Sequence of chain 1.D:
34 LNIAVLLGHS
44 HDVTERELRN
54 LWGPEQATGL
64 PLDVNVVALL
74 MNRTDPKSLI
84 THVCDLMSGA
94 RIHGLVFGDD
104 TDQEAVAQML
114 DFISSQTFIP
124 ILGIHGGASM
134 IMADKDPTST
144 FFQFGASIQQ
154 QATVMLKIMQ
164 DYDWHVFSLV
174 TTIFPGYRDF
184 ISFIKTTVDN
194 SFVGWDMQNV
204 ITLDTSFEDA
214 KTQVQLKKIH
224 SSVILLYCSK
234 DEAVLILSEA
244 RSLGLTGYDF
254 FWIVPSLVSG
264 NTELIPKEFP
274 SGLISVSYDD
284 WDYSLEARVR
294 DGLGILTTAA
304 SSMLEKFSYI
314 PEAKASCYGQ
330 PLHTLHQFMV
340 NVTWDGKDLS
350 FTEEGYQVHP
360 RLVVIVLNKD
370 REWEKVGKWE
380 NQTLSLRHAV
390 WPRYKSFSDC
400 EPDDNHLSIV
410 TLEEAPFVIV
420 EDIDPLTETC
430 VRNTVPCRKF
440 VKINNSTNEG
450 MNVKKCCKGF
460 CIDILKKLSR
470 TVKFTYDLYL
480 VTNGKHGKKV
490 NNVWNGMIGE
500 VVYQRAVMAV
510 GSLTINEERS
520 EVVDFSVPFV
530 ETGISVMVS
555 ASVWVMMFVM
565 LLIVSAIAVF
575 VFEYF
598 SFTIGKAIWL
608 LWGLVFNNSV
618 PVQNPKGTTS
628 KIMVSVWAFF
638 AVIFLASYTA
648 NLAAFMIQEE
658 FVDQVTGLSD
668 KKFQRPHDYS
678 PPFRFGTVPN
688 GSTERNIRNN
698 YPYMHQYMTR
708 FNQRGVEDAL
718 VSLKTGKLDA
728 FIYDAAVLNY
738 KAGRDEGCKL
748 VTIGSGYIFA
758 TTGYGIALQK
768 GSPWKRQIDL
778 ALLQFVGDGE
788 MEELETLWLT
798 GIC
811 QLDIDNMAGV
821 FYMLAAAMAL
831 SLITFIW

This small molecule binds to this protein.
Small molecule (SMILES): CC(=O)N[C@@H]1[C@@H](O)[C@H](O)[C@@H](CO)O[C@H]1O

Binding-site contacts:
Ligand atom C2 contacts residue ASN75 of chain 1.D at 2.5 Å.
Ligand atom C8 contacts residue ARG76 of chain 1.D at 3.7 Å.
Ligand atom C7 contacts residue ARG76 of chain 1.D at 4.1 Å.
Ligand atom O7 contacts residue ARG76 of chain 1.D at 4.1 Å.
Ligand atom C3 contacts residue ASN75 of chain 1.D at 3.8 Å.
Ligand atom O6 contacts residue LEU73 of chain 1.D at 3.9 Å.
Ligand atom C5 contacts residue ASN75 of chain 1.D at 3.6 Å.
Ligand atom C7 contacts residue ASN75 of chain 1.D at 4.2 Å.
Ligand atom C4 contacts residue ASN75 of chain 1.D at 4.2 Å.
Ligand atom C1 contacts residue ASN75 of chain 1.D at 1.4 Å.
Ligand atom N2 contacts residue ASN75 of chain 1.D at 2.9 Å (h-bond).
Ligand atom O5 contacts residue ASN75 of chain 1.D at 2.3 Å (h-bond).